Binding-site contacts:
Ligand atom N2 contacts residue GLY171 of chain 1.D at 3.2 Å (h-bond).
Ligand atom O4 contacts residue ILE173 of chain 1.D at 3.0 Å (h-bond).
Ligand atom N1 contacts residue GLY107 of chain 1.D at 2.9 Å (h-bond).
Ligand atom S1 contacts residue PHE108 of chain 1.D at 3.9 Å.
Ligand atom O3 contacts residue THR105 of chain 1.D at 3.3 Å.
Ligand atom C8 contacts residue GLY171 of chain 1.D at 3.7 Å.
Ligand atom N1 contacts residue GLU140 of chain 1.D at 2.7 Å (salt-bridge).
Ligand atom C15 contacts residue THR104 of chain 1.D at 3.6 Å.
Ligand atom C1 contacts residue GLY107 of chain 1.D at 3.4 Å.
Ligand atom C2 contacts residue ZN1 of chain 1.AA at 2.8 Å.
Ligand atom C11 contacts residue GLY171 of chain 1.D at 3.5 Å.
Ligand atom C19 contacts residue GLY171 of chain 1.D at 3.4 Å.
Ligand atom O2 contacts residue HIS139 of chain 1.D at 3.4 Å (h-bond).
Ligand atom O2 contacts residue HIS143 of chain 1.D at 3.0 Å.
Ligand atom C19 contacts residue SER172 of chain 1.D at 3.8 Å.
Ligand atom N1 contacts residue ZN1 of chain 1.AA at 2.9 Å.
Ligand atom C12 contacts residue THR136 of chain 1.D at 3.8 Å.
Ligand atom O1 contacts residue HIS149 of chain 1.D at 2.8 Å.
Ligand atom C11 contacts residue ALA170 of chain 1.D at 3.4 Å (hydrophobic).
Ligand atom O1 contacts residue ZN1 of chain 1.AA at 2.1 Å.
Ligand atom O3 contacts residue VAL106 of chain 1.D at 2.9 Å (h-bond).
Ligand atom C17 contacts residue THR104 of chain 1.D at 3.7 Å.
Ligand atom C16 contacts residue THR104 of chain 1.D at 3.5 Å.
Ligand atom O2 contacts residue GLU140 of chain 1.D at 2.5 Å (salt-bridge).
Ligand atom C17 contacts residue SER172 of chain 1.D at 3.9 Å.
Ligand atom C14 contacts residue THR104 of chain 1.D at 3.5 Å.
Ligand atom O2 contacts residue ZN1 of chain 1.AA at 2.2 Å.
Ligand atom C23 contacts residue THR104 of chain 1.D at 3.5 Å.
Ligand atom S2 contacts residue THR105 of chain 1.D at 2.6 Å (h-bond).
Ligand atom C11 contacts residue SER172 of chain 1.D at 3.8 Å.
Ligand atom C9 contacts residue GLU140 of chain 1.D at 3.4 Å.
Ligand atom C11 contacts residue HIS139 of chain 1.D at 3.8 Å.
Ligand atom C7 contacts residue THR105 of chain 1.D at 3.8 Å.
Ligand atom O4 contacts residue SER172 of chain 1.D at 3.4 Å.
Ligand atom C2 contacts residue GLU140 of chain 1.D at 3.8 Å.
Ligand atom O3 contacts residue THR104 of chain 1.D at 3.9 Å.
Ligand atom C2 contacts residue GLY107 of chain 1.D at 3.7 Å.
Ligand atom N3 contacts residue THR104 of chain 1.D at 2.6 Å (h-bond).
Ligand atom O1 contacts residue HIS139 of chain 1.D at 3.9 Å.
Ligand atom C22 contacts residue THR105 of chain 1.D at 3.8 Å.

A small-molecule ligand and the protein it binds are described below.
Small molecule (SMILES): CNC(=O)[C@H](Cc1ccccc1)NC(=O)[C@H](CC(C)C)[C@H](CSc1cccs1)C(=O)NO

Sequence of chain 1.D:
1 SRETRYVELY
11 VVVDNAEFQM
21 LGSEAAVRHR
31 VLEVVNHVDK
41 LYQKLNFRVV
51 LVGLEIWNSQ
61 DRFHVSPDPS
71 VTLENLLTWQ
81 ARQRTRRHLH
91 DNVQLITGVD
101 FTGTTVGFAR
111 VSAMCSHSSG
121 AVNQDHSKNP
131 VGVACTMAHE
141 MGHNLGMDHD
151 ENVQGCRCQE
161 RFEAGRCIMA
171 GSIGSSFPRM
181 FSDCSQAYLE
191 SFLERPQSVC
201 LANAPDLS